The small molecule below binds the protein below.
Small molecule (SMILES): O=C(O)[C@@](O)(COP(=O)(O)O)[C@H](O)[C@H](O)COP(=O)(O)O

Sequence of chain 1.I:
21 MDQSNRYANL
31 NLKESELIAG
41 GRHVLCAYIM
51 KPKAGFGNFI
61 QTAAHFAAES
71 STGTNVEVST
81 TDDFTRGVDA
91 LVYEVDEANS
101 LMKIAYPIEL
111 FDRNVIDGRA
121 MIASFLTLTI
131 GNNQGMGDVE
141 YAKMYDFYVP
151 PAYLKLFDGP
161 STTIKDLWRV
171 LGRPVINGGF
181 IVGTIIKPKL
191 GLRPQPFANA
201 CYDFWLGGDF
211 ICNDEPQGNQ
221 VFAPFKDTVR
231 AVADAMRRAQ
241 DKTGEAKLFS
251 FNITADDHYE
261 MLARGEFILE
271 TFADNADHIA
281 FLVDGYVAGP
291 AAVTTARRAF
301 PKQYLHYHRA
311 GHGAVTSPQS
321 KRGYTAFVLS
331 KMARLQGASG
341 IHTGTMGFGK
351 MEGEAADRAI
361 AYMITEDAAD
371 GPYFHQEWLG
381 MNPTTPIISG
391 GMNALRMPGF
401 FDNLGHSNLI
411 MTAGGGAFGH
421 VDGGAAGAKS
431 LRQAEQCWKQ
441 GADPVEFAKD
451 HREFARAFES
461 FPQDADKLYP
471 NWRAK

Binding-site contacts:
Ligand atom O4 contacts residue GLY390 of chain 1.I at 3.0 Å (h-bond).
Ligand atom C contacts residue LYS187 of chain 1.I at 3.5 Å.
Ligand atom C contacts residue ASN132 of chain 1.J at 3.4 Å.
Ligand atom O1P contacts residue LYS187 of chain 1.I at 3.2 Å.
Ligand atom O1P contacts residue THR74 of chain 1.J at 2.9 Å (h-bond).
Ligand atom O6 contacts residue GLU215 of chain 1.I at 3.1 Å (salt-bridge).
Ligand atom O6P contacts residue ARG309 of chain 1.I at 3.0 Å (salt-bridge).
Ligand atom O6 contacts residue LYS189 of chain 1.I at 2.6 Å (salt-bridge).
Ligand atom O6 contacts residue MG1 of chain 1.LA at 2.1 Å.
Ligand atom O2P contacts residue GLY414 of chain 1.I at 2.9 Å (h-bond).
Ligand atom O3P contacts residue THR74 of chain 1.J at 3.5 Å (h-bond).
Ligand atom O2 contacts residue MG1 of chain 1.LA at 2.4 Å.
Ligand atom O3 contacts residue ASN132 of chain 1.J at 3.2 Å (h-bond).
Ligand atom O1 contacts residue LYS187 of chain 1.I at 3.2 Å (salt-bridge).
Ligand atom O6 contacts residue ASP214 of chain 1.I at 3.2 Å (salt-bridge).
Ligand atom O5P contacts residue SER389 of chain 1.I at 3.5 Å (h-bond).
Ligand atom C1 contacts residue SER389 of chain 1.I at 3.4 Å.
Ligand atom O4 contacts residue SER389 of chain 1.I at 3.2 Å.
Ligand atom C contacts residue MG1 of chain 1.LA at 2.8 Å.
Ligand atom O4P contacts residue ARG309 of chain 1.I at 2.8 Å (salt-bridge).
Ligand atom O1P contacts residue GLY414 of chain 1.I at 3.6 Å.
Ligand atom O6 contacts residue LYS187 of chain 1.I at 3.4 Å (salt-bridge).
Ligand atom O2 contacts residue CO31 of chain 1.MA at 3.0 Å (h-bond).
Ligand atom O3P contacts residue GLY391 of chain 1.I at 2.7 Å (h-bond).
Ligand atom C2 contacts residue MG1 of chain 1.LA at 2.9 Å.
Ligand atom C5 contacts residue ASN132 of chain 1.J at 3.6 Å.
Ligand atom O3P contacts residue LYS350 of chain 1.I at 2.8 Å (salt-bridge).
Ligand atom O1P contacts residue GLY415 of chain 1.I at 2.8 Å (h-bond).
Ligand atom O7 contacts residue LYS350 of chain 1.I at 3.0 Å (salt-bridge).
Ligand atom O3 contacts residue HIS308 of chain 1.I at 2.8 Å (h-bond).
Ligand atom O5P contacts residue HIS342 of chain 1.I at 2.5 Å (h-bond).
Ligand atom O2 contacts residue ILE185 of chain 1.I at 3.4 Å.
Ligand atom O6 contacts residue ASN132 of chain 1.J at 2.9 Å (h-bond).
Ligand atom C3 contacts residue MG1 of chain 1.LA at 3.2 Å.
Ligand atom C3 contacts residue CO31 of chain 1.MA at 3.3 Å.
Ligand atom O3 contacts residue MG1 of chain 1.LA at 2.3 Å.
Ligand atom O3 contacts residue GLU215 of chain 1.I at 3.0 Å (salt-bridge).
Ligand atom O2 contacts residue ASP214 of chain 1.I at 3.3 Å (salt-bridge).
Ligand atom O2 contacts residue LYS187 of chain 1.I at 3.2 Å (salt-bridge).
Ligand atom O3 contacts residue CO31 of chain 1.MA at 2.9 Å (h-bond).

Sequence of chain 1.J:
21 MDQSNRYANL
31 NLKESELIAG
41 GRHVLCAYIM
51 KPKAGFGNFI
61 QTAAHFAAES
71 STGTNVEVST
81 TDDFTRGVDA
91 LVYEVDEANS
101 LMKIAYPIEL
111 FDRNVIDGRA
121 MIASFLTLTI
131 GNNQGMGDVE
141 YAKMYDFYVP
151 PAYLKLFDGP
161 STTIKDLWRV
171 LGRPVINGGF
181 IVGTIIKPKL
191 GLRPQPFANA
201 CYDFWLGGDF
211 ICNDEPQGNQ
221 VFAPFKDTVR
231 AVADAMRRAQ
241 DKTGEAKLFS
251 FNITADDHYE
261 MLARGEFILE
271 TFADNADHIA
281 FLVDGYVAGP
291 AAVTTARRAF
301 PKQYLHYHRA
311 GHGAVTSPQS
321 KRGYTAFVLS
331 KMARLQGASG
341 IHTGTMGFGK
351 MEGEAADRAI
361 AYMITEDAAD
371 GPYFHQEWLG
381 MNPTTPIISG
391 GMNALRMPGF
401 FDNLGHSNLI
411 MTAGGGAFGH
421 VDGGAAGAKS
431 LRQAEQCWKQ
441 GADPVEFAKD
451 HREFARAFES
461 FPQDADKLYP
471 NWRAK